Sequence of chain 38.E:
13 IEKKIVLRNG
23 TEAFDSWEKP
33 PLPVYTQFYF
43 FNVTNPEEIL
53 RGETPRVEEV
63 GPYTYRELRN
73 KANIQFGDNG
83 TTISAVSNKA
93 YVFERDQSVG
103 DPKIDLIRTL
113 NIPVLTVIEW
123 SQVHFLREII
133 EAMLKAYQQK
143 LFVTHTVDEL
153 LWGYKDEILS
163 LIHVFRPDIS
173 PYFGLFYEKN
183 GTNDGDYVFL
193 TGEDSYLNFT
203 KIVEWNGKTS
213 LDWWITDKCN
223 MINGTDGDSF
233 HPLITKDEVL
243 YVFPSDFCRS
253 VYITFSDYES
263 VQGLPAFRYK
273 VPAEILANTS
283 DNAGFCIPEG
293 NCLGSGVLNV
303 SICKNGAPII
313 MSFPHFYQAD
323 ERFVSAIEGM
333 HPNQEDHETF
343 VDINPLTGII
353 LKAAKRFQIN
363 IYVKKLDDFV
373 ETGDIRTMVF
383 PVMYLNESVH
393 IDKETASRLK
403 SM

The protein below binds the small molecule below.
Small molecule (SMILES): CC(=O)N[C@H]1[C@H](O[C@H]2[C@H](O)[C@@H](NC(C)=O)CO[C@@H]2CO)O[C@H](CO)[C@@H](O)[C@@H]1O

Binding-site contacts:
Ligand atom O7 contacts residue ASN182 of chain 38.E at 2.9 Å (h-bond).
Ligand atom C8 contacts residue TYR93 of chain 38.E at 4.4 Å (hydrophobic).
Ligand atom C3 contacts residue TYR93 of chain 38.E at 3.8 Å (hydrophobic).
Ligand atom C4 contacts residue ASN182 of chain 38.E at 4.3 Å.
Ligand atom O5 contacts residue ASN182 of chain 38.E at 2.4 Å (h-bond).
Ligand atom N2 contacts residue ASN182 of chain 38.E at 2.9 Å (h-bond).
Ligand atom C5 contacts residue ASN182 of chain 38.E at 3.6 Å.
Ligand atom C2 contacts residue ASN182 of chain 38.E at 2.5 Å.
Ligand atom C1 contacts residue TYR93 of chain 38.E at 3.8 Å (hydrophobic).
Ligand atom C8 contacts residue ASN182 of chain 38.E at 4.3 Å.
Ligand atom O7 contacts residue TRP154 of chain 38.E at 4.5 Å.
Ligand atom O3 contacts residue VAL94 of chain 38.E at 4.5 Å.
Ligand atom C1 contacts residue ASN182 of chain 38.E at 1.4 Å.
Ligand atom C2 contacts residue VAL94 of chain 38.E at 4.3 Å (hydrophobic).
Ligand atom C3 contacts residue VAL94 of chain 38.E at 4.4 Å (hydrophobic).
Ligand atom C7 contacts residue ASN182 of chain 38.E at 3.1 Å.
Ligand atom C8 contacts residue TRP154 of chain 38.E at 3.6 Å (hydrophobic).
Ligand atom C3 contacts residue ASN182 of chain 38.E at 3.8 Å.
Ligand atom O7 contacts residue VAL94 of chain 38.E at 3.5 Å.
Ligand atom N2 contacts residue TYR93 of chain 38.E at 3.3 Å (h-bond).
Ligand atom C2 contacts residue TYR93 of chain 38.E at 3.8 Å (hydrophobic).
Ligand atom O4 contacts residue VAL94 of chain 38.E at 3.7 Å.
Ligand atom O7 contacts residue LEU70 of chain 38.E at 3.7 Å.
Ligand atom C8 contacts residue ASP150 of chain 38.E at 4.3 Å.
Ligand atom C7 contacts residue TRP154 of chain 38.E at 4.5 Å (hydrophobic).
Ligand atom C7 contacts residue TYR93 of chain 38.E at 4.3 Å (hydrophobic).